This protein binds this small molecule.
Small molecule (SMILES): CC(=O)N[C@H]1[C@H](O[C@H]2[C@H](O)[C@@H](NC(C)=O)CO[C@@H]2CO[C@H]2O[C@@H](C)[C@@H](O)[C@@H](O)[C@@H]2O)O[C@H](CO)[C@@H](O[C@@H]2O[C@H](CO[C@H]3O[C@H](CO)[C@@H](O)[C@H](O)[C@@H]3O[C@@H]3O[C@H](CO)[C@@H](O[C@@H]4O[C@H](CO)[C@H](O)[C@H](O)[C@H]4O)[C@H](O)[C@H]3NC(C)=O)[C@@H](O)[C@H](O[C@H]3O[C@H](CO)[C@@H](O)[C@H](O[C@@H]4O[C@H](CO)[C@@H](O)[C@H](O)[C@H]4NC(C)=O)[C@@H]3O)[C@@H]2O)[C@@H]1O

Binding-site contacts:
Ligand atom C8 contacts residue LYS98 of chain 1.A at 3.6 Å.
Ligand atom O3 contacts residue GLU22 of chain 1.A at 3.4 Å (salt-bridge).
Ligand atom O5 contacts residue ASN61 of chain 1.A at 2.4 Å (h-bond).
Ligand atom O7 contacts residue ASP29 of chain 1.A at 2.7 Å (salt-bridge).
Ligand atom C8 contacts residue ARG65 of chain 1.A at 3.6 Å.
Ligand atom O6 contacts residue MAN6 of chain 1.D at 3.1 Å (h-bond).
Ligand atom O7 contacts residue ASN61 of chain 1.A at 3.6 Å (h-bond).
Ligand atom C3 contacts residue LYS10 of chain 1.A at 3.4 Å.
Ligand atom C2 contacts residue THR24 of chain 1.A at 3.6 Å.
Ligand atom O6 contacts residue PHE7 of chain 1.A at 3.6 Å.
Ligand atom C6 contacts residue GLN59 of chain 1.A at 3.6 Å.
Ligand atom C2 contacts residue ASN61 of chain 1.A at 2.5 Å.
Ligand atom C7 contacts residue ASP29 of chain 1.A at 3.7 Å.
Ligand atom C3 contacts residue ASN61 of chain 1.A at 3.8 Å.
Ligand atom O6 contacts residue GLN59 of chain 1.A at 3.0 Å.
Ligand atom N2 contacts residue ASN61 of chain 1.A at 2.9 Å (h-bond).
Ligand atom O2 contacts residue PRO8 of chain 1.A at 3.1 Å (h-bond).
Ligand atom C7 contacts residue ARG65 of chain 1.A at 3.8 Å.
Ligand atom O5 contacts residue PHE7 of chain 1.A at 3.5 Å.
Ligand atom O4 contacts residue LYS10 of chain 1.A at 1.3 Å (salt-bridge).
Ligand atom C6 contacts residue PHE7 of chain 1.A at 3.5 Å (hydrophobic).
Ligand atom O5 contacts residue LYS10 of chain 1.A at 2.9 Å (salt-bridge).
Ligand atom C3 contacts residue ASP29 of chain 1.A at 3.5 Å.
Ligand atom C6 contacts residue LYS10 of chain 1.A at 3.3 Å.
Ligand atom C7 contacts residue ASN61 of chain 1.A at 3.4 Å.
Ligand atom C1 contacts residue THR24 of chain 1.A at 3.8 Å.
Ligand atom C5 contacts residue LYS10 of chain 1.A at 3.0 Å.
Ligand atom C4 contacts residue LYS10 of chain 1.A at 2.6 Å.
Ligand atom C6 contacts residue MAN6 of chain 1.D at 3.3 Å.
Ligand atom O3 contacts residue LYS10 of chain 1.A at 3.8 Å.
Ligand atom C1 contacts residue THR63 of chain 1.A at 3.7 Å.
Ligand atom O7 contacts residue ARG65 of chain 1.A at 3.5 Å.
Ligand atom O2 contacts residue GLN59 of chain 1.A at 2.8 Å (h-bond).
Ligand atom O5 contacts residue THR63 of chain 1.A at 3.8 Å.
Ligand atom C1 contacts residue LYS10 of chain 1.A at 3.6 Å.
Ligand atom C5 contacts residue ASN61 of chain 1.A at 3.7 Å.
Ligand atom C2 contacts residue LYS10 of chain 1.A at 3.4 Å.
Ligand atom O2 contacts residue GLU22 of chain 1.A at 3.5 Å (salt-bridge).
Ligand atom O2 contacts residue THR24 of chain 1.A at 2.9 Å (h-bond).
Ligand atom C1 contacts residue ASN61 of chain 1.A at 1.4 Å.

Sequence of chain 1.A:
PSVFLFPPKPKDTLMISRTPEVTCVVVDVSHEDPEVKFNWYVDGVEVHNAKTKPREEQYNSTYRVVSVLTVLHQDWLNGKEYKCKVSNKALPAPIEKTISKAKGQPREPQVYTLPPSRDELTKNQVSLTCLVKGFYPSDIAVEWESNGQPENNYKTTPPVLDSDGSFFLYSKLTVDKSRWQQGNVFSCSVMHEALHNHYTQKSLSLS